Binding-site contacts:
Ligand atom C21 contacts residue ARG478 of chain 1.B at 3.8 Å.
Ligand atom C6 contacts residue GLY446 of chain 1.B at 3.8 Å.
Ligand atom C13 contacts residue THR401 of chain 1.B at 3.5 Å.
Ligand atom C8 contacts residue GLY446 of chain 1.B at 3.5 Å.
Ligand atom F1 contacts residue LEU467 of chain 1.B at 3.2 Å.
Ligand atom C25 contacts residue ASP471 of chain 1.B at 3.1 Å.
Ligand atom C25 contacts residue VAL468 of chain 1.B at 3.6 Å (hydrophobic).
Ligand atom C2 contacts residue ASP471 of chain 1.B at 3.6 Å.
Ligand atom F4 contacts residue MET450 of chain 1.B at 2.8 Å.
Ligand atom N16 contacts residue ASP475 of chain 1.B at 3.3 Å (salt-bridge).
Ligand atom O18 contacts residue ALA440 of chain 1.B at 3.8 Å.
Ligand atom BR contacts residue ASP471 of chain 1.B at 3.8 Å.
Ligand atom N12 contacts residue THR401 of chain 1.B at 3.5 Å (h-bond).
Ligand atom N16 contacts residue THR479 of chain 1.B at 3.3 Å (h-bond).
Ligand atom O20 contacts residue ALA439 of chain 1.B at 3.7 Å.
Ligand atom F1 contacts residue TYR404 of chain 1.B at 3.5 Å.
Ligand atom C11 contacts residue ARG478 of chain 1.B at 3.3 Å.
Ligand atom O7 contacts residue GLY446 of chain 1.B at 3.1 Å.
Ligand atom C23 contacts residue ASP471 of chain 1.B at 3.2 Å.
Ligand atom C22 contacts residue GLY446 of chain 1.B at 3.5 Å.
Ligand atom BR contacts residue XKJ1 of chain 1.BA at 3.2 Å.
Ligand atom F4 contacts residue TYR404 of chain 1.B at 3.4 Å.
Ligand atom C6 contacts residue ASP471 of chain 1.B at 3.7 Å.
Ligand atom C15 contacts residue THR479 of chain 1.B at 3.2 Å.
Ligand atom C2 contacts residue TYR404 of chain 1.B at 3.6 Å (hydrophobic).
Ligand atom C14 contacts residue ASN482 of chain 1.B at 3.6 Å.
Ligand atom N12 contacts residue ASP475 of chain 1.B at 3.7 Å.
Ligand atom C10 contacts residue ARG478 of chain 1.B at 3.1 Å.
Ligand atom C14 contacts residue THR401 of chain 1.B at 3.2 Å.
Ligand atom O19 contacts residue SER363 of chain 1.B at 3.6 Å.
Ligand atom O7 contacts residue LEU447 of chain 1.B at 3.7 Å.
Ligand atom C3 contacts residue TYR404 of chain 1.B at 3.6 Å (hydrophobic).
Ligand atom C10 contacts residue ASP475 of chain 1.B at 3.8 Å.
Ligand atom C5 contacts residue GLY446 of chain 1.B at 3.6 Å.
Ligand atom C9 contacts residue ARG478 of chain 1.B at 3.5 Å.
Ligand atom C9 contacts residue XKJ1 of chain 1.BA at 3.5 Å.
Ligand atom N12 contacts residue ARG478 of chain 1.B at 3.2 Å (salt-bridge).
Ligand atom C10 contacts residue XKJ1 of chain 1.BA at 3.7 Å.
Ligand atom O19 contacts residue SER364 of chain 1.B at 2.8 Å (h-bond).
Ligand atom F1 contacts residue VAL468 of chain 1.B at 3.5 Å.

This protein binds this small molecule.
Small molecule (SMILES): N[C@@H](CC(=O)Nc1ccc(Oc2cc(F)c(F)cc2Br)cc1)C(=O)O

Sequence of chain 1.B:
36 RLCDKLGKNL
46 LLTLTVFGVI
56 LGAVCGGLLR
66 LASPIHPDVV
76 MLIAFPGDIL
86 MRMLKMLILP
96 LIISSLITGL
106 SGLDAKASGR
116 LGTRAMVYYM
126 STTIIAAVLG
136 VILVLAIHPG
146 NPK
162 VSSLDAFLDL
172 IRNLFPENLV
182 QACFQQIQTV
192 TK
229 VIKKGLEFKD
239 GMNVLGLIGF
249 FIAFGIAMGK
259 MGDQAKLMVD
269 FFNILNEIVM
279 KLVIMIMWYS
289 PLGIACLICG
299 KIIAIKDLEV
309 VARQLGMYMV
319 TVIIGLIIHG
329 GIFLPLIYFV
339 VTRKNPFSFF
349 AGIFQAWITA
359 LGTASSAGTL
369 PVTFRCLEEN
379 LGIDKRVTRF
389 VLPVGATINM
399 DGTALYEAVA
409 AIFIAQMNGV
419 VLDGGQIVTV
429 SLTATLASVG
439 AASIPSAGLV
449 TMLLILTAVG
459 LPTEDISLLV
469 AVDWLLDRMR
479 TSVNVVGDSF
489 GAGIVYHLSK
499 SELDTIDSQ